The small molecule below binds the protein below.
Small molecule (SMILES): CC(=O)N[C@@H]1[C@@H](O)[C@H](O)[C@@H](CO)O[C@H]1O

Sequence of chain 1.A:
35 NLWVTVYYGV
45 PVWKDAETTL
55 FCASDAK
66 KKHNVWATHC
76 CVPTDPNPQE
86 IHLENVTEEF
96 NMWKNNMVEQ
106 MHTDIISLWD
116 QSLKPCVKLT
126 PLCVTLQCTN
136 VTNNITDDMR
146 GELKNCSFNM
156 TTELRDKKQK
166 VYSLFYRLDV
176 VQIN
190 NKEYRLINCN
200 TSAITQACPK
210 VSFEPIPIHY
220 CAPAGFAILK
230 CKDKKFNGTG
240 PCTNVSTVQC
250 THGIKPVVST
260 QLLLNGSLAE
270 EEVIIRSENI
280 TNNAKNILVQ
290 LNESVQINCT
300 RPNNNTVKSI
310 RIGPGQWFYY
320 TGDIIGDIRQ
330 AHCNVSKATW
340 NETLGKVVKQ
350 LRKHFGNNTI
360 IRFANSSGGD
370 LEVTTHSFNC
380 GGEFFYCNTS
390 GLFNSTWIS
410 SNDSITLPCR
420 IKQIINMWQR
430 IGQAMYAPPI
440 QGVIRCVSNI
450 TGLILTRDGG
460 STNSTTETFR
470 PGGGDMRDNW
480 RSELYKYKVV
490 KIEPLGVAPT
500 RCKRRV

Binding-site contacts:
Ligand atom O6 contacts residue ASN281 of chain 1.A at 4.5 Å.
Ligand atom C1 contacts residue ASN278 of chain 1.A at 1.5 Å.
Ligand atom O7 contacts residue ASN278 of chain 1.A at 3.5 Å (h-bond).
Ligand atom N2 contacts residue ASN278 of chain 1.A at 3.0 Å (h-bond).
Ligand atom C2 contacts residue ASN278 of chain 1.A at 2.6 Å.
Ligand atom O5 contacts residue ASN278 of chain 1.A at 2.5 Å (h-bond).
Ligand atom C8 contacts residue ASN278 of chain 1.A at 3.9 Å.
Ligand atom O5 contacts residue ASN281 of chain 1.A at 3.8 Å.
Ligand atom C1 contacts residue ASN281 of chain 1.A at 4.1 Å.
Ligand atom C5 contacts residue ASN278 of chain 1.A at 3.8 Å.
Ligand atom C4 contacts residue ASN278 of chain 1.A at 4.4 Å.
Ligand atom C3 contacts residue ASN278 of chain 1.A at 3.9 Å.
Ligand atom C5 contacts residue THR280 of chain 1.A at 4.3 Å.
Ligand atom C7 contacts residue ASN278 of chain 1.A at 3.4 Å.
Ligand atom C1 contacts residue THR280 of chain 1.A at 4.2 Å.